Binding-site contacts:
Ligand atom O4 contacts residue LEU255 of chain 1.C at 3.9 Å.
Ligand atom O3 contacts residue PRO348 of chain 1.C at 3.6 Å.
Ligand atom C7 contacts residue PRO348 of chain 1.C at 3.8 Å (hydrophobic).
Ligand atom O5 contacts residue SER9 of chain 1.D at 2.0 Å (h-bond).
Ligand atom C7 contacts residue SER9 of chain 1.D at 3.6 Å.
Ligand atom C4 contacts residue SER9 of chain 1.D at 4.0 Å.
Ligand atom O6 contacts residue THR252 of chain 1.C at 2.6 Å (h-bond).
Ligand atom O4 contacts residue PHE386 of chain 1.C at 3.4 Å.
Ligand atom C8 contacts residue MET193 of chain 1.C at 3.9 Å (hydrophobic).
Ligand atom C3 contacts residue UDP1 of chain 1.I at 3.5 Å.
Ligand atom C8 contacts residue CYS609 of chain 1.C at 3.9 Å (hydrophobic).
Ligand atom C7 contacts residue HIS612 of chain 1.C at 4.0 Å.
Ligand atom O7 contacts residue HIS190 of chain 1.C at 2.8 Å (h-bond).
Ligand atom O4 contacts residue LEU345 of chain 1.C at 2.8 Å (h-bond).
Ligand atom C3 contacts residue SER9 of chain 1.D at 3.8 Å.
Ligand atom C5 contacts residue SER9 of chain 1.D at 3.4 Å.
Ligand atom C4 contacts residue GLY346 of chain 1.C at 3.8 Å.
Ligand atom C1 contacts residue SER9 of chain 1.D at 1.4 Å.
Ligand atom C6 contacts residue LEU255 of chain 1.C at 3.6 Å (hydrophobic).
Ligand atom N2 contacts residue SER9 of chain 1.D at 3.2 Å (h-bond).
Ligand atom C8 contacts residue TYR533 of chain 1.C at 3.4 Å (hydrophobic).
Ligand atom C7 contacts residue UDP1 of chain 1.I at 3.6 Å.
Ligand atom C5 contacts residue THR613 of chain 1.C at 3.7 Å.
Ligand atom C7 contacts residue HIS190 of chain 1.C at 3.7 Å.
Ligand atom O7 contacts residue SER9 of chain 1.D at 3.6 Å.
Ligand atom C2 contacts residue SER9 of chain 1.D at 2.5 Å.
Ligand atom O3 contacts residue HIS612 of chain 1.C at 2.8 Å (h-bond).
Ligand atom C4 contacts residue LEU345 of chain 1.C at 3.4 Å (hydrophobic).
Ligand atom C1 contacts residue UDP1 of chain 1.I at 3.4 Å.
Ligand atom O6 contacts residue GLY346 of chain 1.C at 3.3 Å.
Ligand atom N2 contacts residue HIS612 of chain 1.C at 3.7 Å.
Ligand atom C2 contacts residue UDP1 of chain 1.I at 3.6 Å.
Ligand atom C6 contacts residue THR252 of chain 1.C at 3.6 Å.
Ligand atom O5 contacts residue PRO251 of chain 1.C at 3.8 Å.
Ligand atom C3 contacts residue HIS612 of chain 1.C at 3.5 Å.
Ligand atom C8 contacts residue HIS190 of chain 1.C at 4.0 Å.
Ligand atom N2 contacts residue UDP1 of chain 1.I at 2.9 Å (h-bond).
Ligand atom C8 contacts residue HIS612 of chain 1.C at 4.0 Å.
Ligand atom O7 contacts residue PRO348 of chain 1.C at 3.3 Å.
Ligand atom C8 contacts residue UDP1 of chain 1.I at 3.4 Å.

Sequence of chain 1.D:
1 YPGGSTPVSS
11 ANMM

Sequence of chain 1.C:
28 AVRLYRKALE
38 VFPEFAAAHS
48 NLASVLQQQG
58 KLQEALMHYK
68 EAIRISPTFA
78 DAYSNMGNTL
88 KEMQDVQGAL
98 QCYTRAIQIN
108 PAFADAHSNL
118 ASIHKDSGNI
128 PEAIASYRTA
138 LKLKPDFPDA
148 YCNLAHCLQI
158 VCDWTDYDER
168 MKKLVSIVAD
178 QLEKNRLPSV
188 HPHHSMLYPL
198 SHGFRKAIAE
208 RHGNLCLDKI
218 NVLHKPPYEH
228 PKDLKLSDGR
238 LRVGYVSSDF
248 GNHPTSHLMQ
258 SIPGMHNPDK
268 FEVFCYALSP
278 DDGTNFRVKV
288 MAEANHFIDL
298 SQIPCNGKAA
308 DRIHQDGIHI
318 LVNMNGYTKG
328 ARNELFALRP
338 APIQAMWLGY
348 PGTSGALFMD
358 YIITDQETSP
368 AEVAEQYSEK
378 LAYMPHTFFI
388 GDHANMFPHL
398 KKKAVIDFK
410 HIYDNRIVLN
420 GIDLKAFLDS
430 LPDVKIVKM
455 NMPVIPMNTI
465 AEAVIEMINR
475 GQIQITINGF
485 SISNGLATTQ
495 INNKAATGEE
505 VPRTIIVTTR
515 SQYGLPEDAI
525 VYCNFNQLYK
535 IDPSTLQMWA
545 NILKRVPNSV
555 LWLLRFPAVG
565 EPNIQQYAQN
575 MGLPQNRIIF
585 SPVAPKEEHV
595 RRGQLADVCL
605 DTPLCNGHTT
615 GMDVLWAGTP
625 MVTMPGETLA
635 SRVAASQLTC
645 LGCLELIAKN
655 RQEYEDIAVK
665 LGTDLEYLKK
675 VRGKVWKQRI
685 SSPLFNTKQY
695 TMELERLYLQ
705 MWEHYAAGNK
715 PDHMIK

This protein binds this small molecule.
Small molecule (SMILES): CC(=O)N[C@@H]1[C@@H](O)[C@H](O)[C@@H](CO)O[C@H]1O